This protein binds this small molecule.
Small molecule (SMILES): Nc1nc2ncc([C@H](O)[C@@H](O)CO)nc2c(=O)[nH]1

Sequence of chain 7.A:
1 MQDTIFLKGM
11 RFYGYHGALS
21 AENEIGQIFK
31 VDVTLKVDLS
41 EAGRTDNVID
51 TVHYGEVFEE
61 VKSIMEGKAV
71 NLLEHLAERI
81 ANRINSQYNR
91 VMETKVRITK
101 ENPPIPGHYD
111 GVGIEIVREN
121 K

Sequence of chain 5.A:
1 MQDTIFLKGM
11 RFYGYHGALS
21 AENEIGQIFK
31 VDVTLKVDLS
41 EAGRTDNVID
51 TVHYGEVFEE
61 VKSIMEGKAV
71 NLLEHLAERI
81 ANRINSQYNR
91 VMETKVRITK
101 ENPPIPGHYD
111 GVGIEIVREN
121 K

Binding-site contacts:
Ligand atom N13 contacts residue GLU74 of chain 7.A at 2.5 Å (salt-bridge).
Ligand atom C10 contacts residue TYR54 of chain 5.A at 3.3 Å (hydrophobic).
Ligand atom N2 contacts residue TYR54 of chain 5.A at 3.7 Å.
Ligand atom O24 contacts residue PRO104 of chain 7.A at 3.7 Å.
Ligand atom O21 contacts residue ALA18 of chain 7.A at 2.9 Å (h-bond).
Ligand atom C7 contacts residue HIS53 of chain 5.A at 3.3 Å.
Ligand atom O21 contacts residue LYS100 of chain 7.A at 3.4 Å (salt-bridge).
Ligand atom C3 contacts residue VAL52 of chain 5.A at 3.6 Å (hydrophobic).
Ligand atom O11 contacts residue GLU74 of chain 7.A at 3.6 Å (salt-bridge).
Ligand atom N6 contacts residue HIS53 of chain 5.A at 3.6 Å.
Ligand atom C28 contacts residue GLU22 of chain 7.A at 3.3 Å.
Ligand atom O21 contacts residue GLY17 of chain 7.A at 3.6 Å.
Ligand atom C1 contacts residue GLU74 of chain 7.A at 3.5 Å.
Ligand atom C8 contacts residue TYR54 of chain 5.A at 3.5 Å (hydrophobic).
Ligand atom N13 contacts residue THR51 of chain 5.A at 3.5 Å (h-bond).
Ligand atom O11 contacts residue LEU72 of chain 7.A at 3.3 Å.
Ligand atom N4 contacts residue VAL52 of chain 5.A at 3.3 Å (h-bond).
Ligand atom N2 contacts residue GLU74 of chain 7.A at 2.7 Å (salt-bridge).
Ligand atom C7 contacts residue TYR54 of chain 5.A at 3.5 Å (hydrophobic).
Ligand atom O24 contacts residue LYS100 of chain 7.A at 2.9 Å (salt-bridge).
Ligand atom C16 contacts residue GLU22 of chain 7.A at 3.7 Å.
Ligand atom N4 contacts residue TYR54 of chain 5.A at 3.0 Å (h-bond).
Ligand atom O21 contacts residue GLU22 of chain 7.A at 3.0 Å (salt-bridge).
Ligand atom N4 contacts residue HIS53 of chain 5.A at 3.7 Å.
Ligand atom O11 contacts residue LEU73 of chain 7.A at 2.9 Å (h-bond).
Ligand atom C28 contacts residue PRO104 of chain 7.A at 3.8 Å (hydrophobic).
Ligand atom C16 contacts residue ALA18 of chain 7.A at 3.4 Å (hydrophobic).
Ligand atom O24 contacts residue PRO103 of chain 7.A at 3.8 Å.
Ligand atom C3 contacts residue TYR54 of chain 5.A at 3.4 Å (hydrophobic).
Ligand atom C28 contacts residue TYR54 of chain 5.A at 3.1 Å (hydrophobic).
Ligand atom C3 contacts residue GLU74 of chain 7.A at 3.2 Å.
Ligand atom N13 contacts residue VAL52 of chain 5.A at 2.9 Å (h-bond).
Ligand atom C5 contacts residue TYR54 of chain 5.A at 3.4 Å (hydrophobic).
Ligand atom N6 contacts residue TYR54 of chain 5.A at 3.3 Å (h-bond).
Ligand atom O24 contacts residue TYR54 of chain 5.A at 2.6 Å (h-bond).
Ligand atom N9 contacts residue TYR54 of chain 5.A at 3.3 Å (h-bond).
Ligand atom C26 contacts residue GLU22 of chain 7.A at 3.2 Å.
Ligand atom N13 contacts residue ILE5 of chain 5.A at 3.4 Å.
Ligand atom O24 contacts residue GLU22 of chain 7.A at 2.5 Å (salt-bridge).
Ligand atom C1 contacts residue TYR54 of chain 5.A at 3.5 Å (hydrophobic).